Binding-site contacts:
Ligand atom O contacts residue MET124 of chain 1.A at 4.4 Å.
Ligand atom CB contacts residue MET144 of chain 1.A at 3.9 Å (hydrophobic).
Ligand atom CA contacts residue GLN8 of chain 1.A at 4.4 Å.
Ligand atom CA contacts residue GLN8 of chain 1.A at 3.6 Å.
Ligand atom N contacts residue GLN8 of chain 1.A at 3.8 Å.
Ligand atom O contacts residue GLU11 of chain 1.A at 3.7 Å.
Ligand atom CD2 contacts residue PHE12 of chain 1.A at 4.5 Å (hydrophobic).
Ligand atom O contacts residue GLU127 of chain 1.A at 4.0 Å.
Ligand atom CB contacts residue LYS75 of chain 1.A at 3.6 Å.
Ligand atom CG contacts residue GLN8 of chain 1.A at 3.9 Å.
Ligand atom CD1 contacts residue MET144 of chain 1.A at 3.5 Å (hydrophobic).
Ligand atom CE contacts residue THR5 of chain 1.A at 4.3 Å.
Ligand atom OG contacts residue LYS75 of chain 1.A at 3.9 Å.
Ligand atom CD contacts residue THR5 of chain 1.A at 3.8 Å.
Ligand atom N contacts residue GLU11 of chain 1.A at 4.4 Å.
Ligand atom C contacts residue MYR1 of chain 1.G at 3.7 Å.
Ligand atom O contacts residue GLN8 of chain 1.A at 2.5 Å (h-bond).
Ligand atom CG contacts residue MET144 of chain 1.A at 4.4 Å (hydrophobic).
Ligand atom O contacts residue MYR1 of chain 1.G at 4.4 Å.
Ligand atom CD contacts residue GLN8 of chain 1.A at 3.8 Å.
Ligand atom CG contacts residue GLU7 of chain 1.A at 4.3 Å.
Ligand atom O contacts residue GLU123 of chain 1.A at 4.2 Å.
Ligand atom N contacts residue MET144 of chain 1.A at 4.5 Å.
Ligand atom CA contacts residue MYR1 of chain 1.G at 2.4 Å.
Ligand atom C contacts residue GLN8 of chain 1.A at 3.3 Å.
Ligand atom NZ contacts residue GLU7 of chain 1.A at 3.4 Å.
Ligand atom O contacts residue GLN143 of chain 1.A at 4.4 Å.
Ligand atom CG contacts residue THR5 of chain 1.A at 4.4 Å.
Ligand atom NZ contacts residue THR5 of chain 1.A at 4.0 Å.
Ligand atom N contacts residue MYR1 of chain 1.G at 1.3 Å.
Ligand atom CB contacts residue GLN8 of chain 1.A at 4.5 Å.
Ligand atom N contacts residue LYS75 of chain 1.A at 4.4 Å.

Sequence of chain 1.A:
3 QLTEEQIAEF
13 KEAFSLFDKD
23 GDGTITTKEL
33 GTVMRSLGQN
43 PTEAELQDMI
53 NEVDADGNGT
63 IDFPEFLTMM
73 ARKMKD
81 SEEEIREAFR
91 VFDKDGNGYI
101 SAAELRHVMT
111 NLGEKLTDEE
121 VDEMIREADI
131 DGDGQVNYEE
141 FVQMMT

This small molecule binds to this protein.
Small molecule (SMILES): CC(C)C[C@H](NC(=O)[C@H](CCCCN)NC(=O)CNC(=O)CN)C(=O)N[C@@H](CO)C(=O)N[C@@H](C)C=O